Sequence of chain 2.A:
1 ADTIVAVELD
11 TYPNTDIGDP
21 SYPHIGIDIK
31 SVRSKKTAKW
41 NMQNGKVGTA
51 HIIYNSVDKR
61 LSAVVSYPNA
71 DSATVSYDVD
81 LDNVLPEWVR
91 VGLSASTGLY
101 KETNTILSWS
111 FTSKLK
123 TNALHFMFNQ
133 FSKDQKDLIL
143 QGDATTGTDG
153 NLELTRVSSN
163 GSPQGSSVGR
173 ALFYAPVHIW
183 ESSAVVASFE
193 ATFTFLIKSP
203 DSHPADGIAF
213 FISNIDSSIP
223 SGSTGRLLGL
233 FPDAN

Binding-site contacts:
Ligand atom N6 contacts residue SQ01 of chain 2.K at 3.8 Å.
Ligand atom P contacts residue SQ01 of chain 2.K at 1.5 Å.
Ligand atom C4 contacts residue SQ01 of chain 2.K at 3.9 Å.
Ligand atom C1' contacts residue HIS205 of chain 2.A at 4.5 Å.
Ligand atom OP1 contacts residue SER21 of chain 2.A at 4.0 Å.
Ligand atom OP2 contacts residue PRO23 of chain 2.A at 3.5 Å.
Ligand atom P contacts residue PRO23 of chain 2.A at 4.1 Å.
Ligand atom N7 contacts residue SQ01 of chain 2.K at 3.8 Å.
Ligand atom C2 contacts residue SQ01 of chain 2.K at 3.7 Å.
Ligand atom C1' contacts residue SQ01 of chain 2.K at 4.5 Å.
Ligand atom N9 contacts residue SQ01 of chain 2.K at 4.0 Å.
Ligand atom OP1 contacts residue TYR22 of chain 2.A at 4.2 Å.
Ligand atom O4' contacts residue SQ01 of chain 2.K at 3.5 Å.
Ligand atom O4' contacts residue HIS205 of chain 2.A at 3.5 Å.
Ligand atom N3 contacts residue SQ01 of chain 2.K at 3.8 Å.
Ligand atom C5 contacts residue SQ01 of chain 2.K at 4.0 Å.
Ligand atom OP1 contacts residue SQ01 of chain 2.K at 2.5 Å (h-bond).
Ligand atom C8 contacts residue SQ01 of chain 2.K at 3.5 Å.
Ligand atom OP1 contacts residue PRO23 of chain 2.A at 4.1 Å.
Ligand atom C5' contacts residue SQ01 of chain 2.K at 3.3 Å.
Ligand atom OP2 contacts residue SQ01 of chain 2.K at 2.5 Å (h-bond).
Ligand atom C4' contacts residue SQ01 of chain 2.K at 4.2 Å.
Ligand atom C6 contacts residue SQ01 of chain 2.K at 3.8 Å.
Ligand atom N1 contacts residue SQ01 of chain 2.K at 3.6 Å.
Ligand atom N3 contacts residue HIS205 of chain 2.A at 4.2 Å.
Ligand atom O5' contacts residue SQ01 of chain 2.K at 2.2 Å (h-bond).
Ligand atom C4' contacts residue HIS205 of chain 2.A at 4.1 Å.

This protein binds this small molecule.
Small molecule (SMILES): Cc1cn([C@H]2C[C@H](O[P](=O)(O)OC[C@H]3O[C@@H](n4cc(C)c(=O)[nH]c4=O)C[C@@H]3O)[C@@H](CO[P](=O)(O)O[C@H]3C[C@H](n4cc(C)c(=O)[nH]c4=O)O[C@@H]3CO[P](=O)(O)O[C@H]3C[C@H](n4cnc5c(N)ncnc54)O[C@@H]3CO[P](=O)(O)O[C@H]3C[C@H](n4cnc5c(N)ncnc54)O[C@@H]3CO[P](=O)(O)O[C@H]3C[C@H](n4cnc5c(N)ncnc54)O[C@@H]3COP(=O)=O)O2)c(=O)[nH]c1=O